A protein and the small-molecule ligand that binds it are described below.
Small molecule (SMILES): Nc1ncnc2c1ncn2[C@@H]1O[C@H](CO[P](=O)(O)O[P](=O)(O)NP(=O)(O)O)[C@@H](O)[C@H]1O

Binding-site contacts:
Ligand atom O2A contacts residue ASN60 of chain 1.B at 2.2 Å (h-bond).
Ligand atom PB contacts residue MG1 of chain 1.H at 3.1 Å.
Ligand atom N7 contacts residue ASN60 of chain 1.B at 3.5 Å.
Ligand atom O1A contacts residue VAL144 of chain 1.B at 3.4 Å.
Ligand atom O2A contacts residue MG1 of chain 1.H at 2.1 Å.
Ligand atom PG contacts residue ARG343 of chain 1.B at 2.8 Å.
Ligand atom PA contacts residue PHE146 of chain 1.B at 3.4 Å.
Ligand atom O1G contacts residue GLY143 of chain 1.B at 2.6 Å (h-bond).
Ligand atom O1A contacts residue GLY145 of chain 1.B at 2.9 Å (h-bond).
Ligand atom N6 contacts residue ASP99 of chain 1.B at 2.9 Å (salt-bridge).
Ligand atom O2G contacts residue MG1 of chain 1.H at 2.1 Å.
Ligand atom C4' contacts residue ASN112 of chain 1.B at 3.4 Å.
Ligand atom O1G contacts residue VAL144 of chain 1.B at 2.9 Å (h-bond).
Ligand atom O2G contacts residue GLY145 of chain 1.B at 3.2 Å.
Ligand atom O3' contacts residue SER121 of chain 1.B at 2.9 Å (h-bond).
Ligand atom PG contacts residue MG1 of chain 1.H at 3.3 Å.
Ligand atom PA contacts residue MG1 of chain 1.H at 3.4 Å.
Ligand atom O3' contacts residue GLY120 of chain 1.B at 2.7 Å (h-bond).
Ligand atom N1 contacts residue ALA64 of chain 1.B at 3.4 Å.
Ligand atom N1 contacts residue THR192 of chain 1.B at 3.0 Å (h-bond).
Ligand atom O3G contacts residue ARG343 of chain 1.B at 1.3 Å (salt-bridge).
Ligand atom O3' contacts residue SER119 of chain 1.B at 3.3 Å.
Ligand atom O3A contacts residue GLY143 of chain 1.B at 3.4 Å.
Ligand atom N3B contacts residue GLN141 of chain 1.B at 3.0 Å (h-bond).
Ligand atom N3B contacts residue GLY140 of chain 1.B at 3.1 Å.
Ligand atom O1G contacts residue GLY145 of chain 1.B at 3.1 Å (h-bond).
Ligand atom O3G contacts residue GLY140 of chain 1.B at 3.4 Å.
Ligand atom O2B contacts residue MG1 of chain 1.H at 2.1 Å.
Ligand atom O2' contacts residue ASN112 of chain 1.B at 2.9 Å (h-bond).
Ligand atom O1G contacts residue PHE142 of chain 1.B at 3.2 Å.
Ligand atom PA contacts residue ASN60 of chain 1.B at 3.3 Å.
Ligand atom O1B contacts residue SER119 of chain 1.B at 2.6 Å (h-bond).
Ligand atom O1A contacts residue PHE146 of chain 1.B at 2.7 Å (h-bond).
Ligand atom O2' contacts residue GLY120 of chain 1.B at 3.4 Å.
Ligand atom C5' contacts residue ASN112 of chain 1.B at 3.4 Å.
Ligand atom O2B contacts residue ASN60 of chain 1.B at 1.3 Å (h-bond).
Ligand atom O3G contacts residue GLN141 of chain 1.B at 3.2 Å (h-bond).
Ligand atom O4' contacts residue ASN112 of chain 1.B at 3.3 Å (h-bond).
Ligand atom PB contacts residue ASN60 of chain 1.B at 2.9 Å.
Ligand atom O2A contacts residue PHE146 of chain 1.B at 3.2 Å (h-bond).

Sequence of chain 1.B:
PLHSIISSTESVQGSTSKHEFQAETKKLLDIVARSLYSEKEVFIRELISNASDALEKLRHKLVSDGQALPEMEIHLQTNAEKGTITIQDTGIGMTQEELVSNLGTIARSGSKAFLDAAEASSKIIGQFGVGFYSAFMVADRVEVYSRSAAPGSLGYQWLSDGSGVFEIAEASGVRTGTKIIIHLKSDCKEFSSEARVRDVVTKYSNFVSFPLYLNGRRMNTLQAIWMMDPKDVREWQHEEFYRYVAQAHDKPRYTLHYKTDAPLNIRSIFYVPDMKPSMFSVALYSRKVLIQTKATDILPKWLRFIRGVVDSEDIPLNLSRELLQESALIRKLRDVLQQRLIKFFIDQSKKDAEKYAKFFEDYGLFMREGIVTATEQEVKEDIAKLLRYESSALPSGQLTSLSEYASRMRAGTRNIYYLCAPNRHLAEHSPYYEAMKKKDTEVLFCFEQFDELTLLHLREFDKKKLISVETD